Binding-site contacts:
Ligand atom C1 contacts residue ASN52 of chain 1.G at 1.5 Å.
Ligand atom O7 contacts residue ASN52 of chain 1.G at 4.2 Å.
Ligand atom C2 contacts residue ASN52 of chain 1.G at 2.6 Å.
Ligand atom C8 contacts residue LYS51 of chain 1.G at 3.5 Å.
Ligand atom C1 contacts residue PHE64 of chain 1.G at 4.3 Å (hydrophobic).
Ligand atom C3 contacts residue ASN52 of chain 1.G at 3.9 Å.
Ligand atom N2 contacts residue ASN52 of chain 1.G at 3.1 Å.
Ligand atom C7 contacts residue ASN52 of chain 1.G at 3.6 Å.
Ligand atom C8 contacts residue ASN52 of chain 1.G at 4.1 Å.
Ligand atom C4 contacts residue ASN52 of chain 1.G at 4.3 Å.
Ligand atom O5 contacts residue ASN52 of chain 1.G at 2.3 Å (h-bond).
Ligand atom C5 contacts residue ASN52 of chain 1.G at 3.6 Å.

Sequence of chain 1.G:
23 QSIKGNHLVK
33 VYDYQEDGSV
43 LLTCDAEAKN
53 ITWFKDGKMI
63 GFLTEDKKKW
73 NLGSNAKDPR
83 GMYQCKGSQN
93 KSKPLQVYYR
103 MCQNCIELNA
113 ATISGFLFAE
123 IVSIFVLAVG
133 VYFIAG

The small molecule below binds the protein below.
Small molecule (SMILES): CC(=O)N[C@@H]1[C@@H](O)[C@H](O)[C@@H](CO)O[C@H]1O